Binding-site contacts:
Ligand atom C2 contacts residue LEU165 of chain 2.A at 4.3 Å (hydrophobic).
Ligand atom O1' contacts residue LYS107 of chain 2.A at 3.5 Å (salt-bridge).
Ligand atom C5 contacts residue LEU57 of chain 2.A at 4.2 Å (hydrophobic).
Ligand atom C5 contacts residue MSE168 of chain 2.A at 4.1 Å.
Ligand atom C6 contacts residue MSE168 of chain 2.A at 4.2 Å.
Ligand atom C1 contacts residue VAL109 of chain 2.A at 4.2 Å (hydrophobic).
Ligand atom C4 contacts residue MSE168 of chain 2.A at 3.8 Å.
Ligand atom C1 contacts residue LYS107 of chain 2.A at 4.5 Å.
Ligand atom C5 contacts residue LEU80 of chain 2.A at 3.7 Å (hydrophobic).
Ligand atom C6 contacts residue PHE97 of chain 2.A at 3.8 Å (hydrophobic).
Ligand atom O4 contacts residue MSE82 of chain 2.A at 3.3 Å.
Ligand atom C2 contacts residue MSE168 of chain 2.A at 3.8 Å.
Ligand atom C1 contacts residue PHE97 of chain 2.A at 4.5 Å (hydrophobic).
Ligand atom C1' contacts residue VAL109 of chain 2.A at 4.0 Å (hydrophobic).
Ligand atom C3 contacts residue GLU95 of chain 2.A at 4.2 Å.
Ligand atom C4 contacts residue MSE82 of chain 2.A at 3.9 Å.
Ligand atom C3 contacts residue MSE168 of chain 2.A at 3.6 Å.
Ligand atom C1' contacts residue LYS107 of chain 2.A at 3.3 Å.
Ligand atom O4 contacts residue GLU95 of chain 2.A at 3.0 Å (salt-bridge).
Ligand atom C6 contacts residue LEU80 of chain 2.A at 4.1 Å (hydrophobic).
Ligand atom O4 contacts residue MSE168 of chain 2.A at 4.3 Å.
Ligand atom O1' contacts residue TYR48 of chain 2.A at 3.6 Å.
Ligand atom C3 contacts residue LEU165 of chain 2.A at 4.5 Å (hydrophobic).
Ligand atom C1' contacts residue PHE97 of chain 2.A at 4.4 Å (hydrophobic).
Ligand atom C5 contacts residue MSE82 of chain 2.A at 3.6 Å.
Ligand atom O1' contacts residue MSE168 of chain 2.A at 4.2 Å.
Ligand atom C4 contacts residue GLU95 of chain 2.A at 3.3 Å.
Ligand atom C1 contacts residue MSE168 of chain 2.A at 4.1 Å.
Ligand atom C1' contacts residue ILE128 of chain 2.A at 4.2 Å (hydrophobic).
Ligand atom O1' contacts residue ILE128 of chain 2.A at 4.2 Å.
Ligand atom C5 contacts residue GLU95 of chain 2.A at 3.6 Å.

Sequence of chain 2.A:
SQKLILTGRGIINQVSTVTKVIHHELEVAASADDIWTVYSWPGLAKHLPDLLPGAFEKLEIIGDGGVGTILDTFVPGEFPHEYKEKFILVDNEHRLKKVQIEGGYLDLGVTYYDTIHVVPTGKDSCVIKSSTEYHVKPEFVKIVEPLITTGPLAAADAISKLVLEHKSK

A small-molecule ligand and the protein it binds are described below.
Small molecule (SMILES): O=Cc1ccc(O)cc1